Sequence of chain 1.A:
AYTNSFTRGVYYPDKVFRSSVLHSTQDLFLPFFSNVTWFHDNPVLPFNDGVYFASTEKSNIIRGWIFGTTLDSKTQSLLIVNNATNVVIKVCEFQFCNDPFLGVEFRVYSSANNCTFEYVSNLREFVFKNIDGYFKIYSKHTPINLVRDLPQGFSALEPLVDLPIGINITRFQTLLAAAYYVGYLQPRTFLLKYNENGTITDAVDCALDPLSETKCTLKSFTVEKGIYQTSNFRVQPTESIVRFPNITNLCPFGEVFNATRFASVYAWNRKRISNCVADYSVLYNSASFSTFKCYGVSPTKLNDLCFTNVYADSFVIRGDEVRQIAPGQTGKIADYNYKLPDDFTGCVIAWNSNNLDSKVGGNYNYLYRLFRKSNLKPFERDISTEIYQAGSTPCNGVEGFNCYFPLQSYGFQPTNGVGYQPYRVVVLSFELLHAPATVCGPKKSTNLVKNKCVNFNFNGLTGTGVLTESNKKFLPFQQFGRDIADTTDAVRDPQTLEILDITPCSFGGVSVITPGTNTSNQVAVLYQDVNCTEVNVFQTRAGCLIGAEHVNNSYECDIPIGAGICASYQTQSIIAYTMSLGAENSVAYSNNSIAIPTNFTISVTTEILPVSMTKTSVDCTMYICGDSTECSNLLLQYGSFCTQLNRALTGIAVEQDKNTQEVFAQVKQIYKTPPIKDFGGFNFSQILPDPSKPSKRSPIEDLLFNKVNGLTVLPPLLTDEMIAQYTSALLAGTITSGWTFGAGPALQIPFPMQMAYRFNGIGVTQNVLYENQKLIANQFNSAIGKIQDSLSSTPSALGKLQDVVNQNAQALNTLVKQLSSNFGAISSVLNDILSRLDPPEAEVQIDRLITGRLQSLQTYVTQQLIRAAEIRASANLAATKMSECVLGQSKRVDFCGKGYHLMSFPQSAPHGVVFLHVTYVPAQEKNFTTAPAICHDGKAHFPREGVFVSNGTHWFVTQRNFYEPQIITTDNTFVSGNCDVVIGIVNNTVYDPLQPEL

A small-molecule ligand and the protein it binds are described below.
Small molecule (SMILES): CC(=O)N[C@@H]1[C@@H](O)[C@H](O)[C@@H](CO)O[C@H]1O

Binding-site contacts:
Ligand atom C7 contacts residue HIS655 of chain 1.A at 4.3 Å.
Ligand atom C5 contacts residue ASN657 of chain 1.A at 3.6 Å.
Ligand atom N2 contacts residue ASN657 of chain 1.A at 3.1 Å (h-bond).
Ligand atom C1 contacts residue ASN657 of chain 1.A at 1.4 Å.
Ligand atom C3 contacts residue ASN657 of chain 1.A at 3.8 Å.
Ligand atom O7 contacts residue ASN657 of chain 1.A at 4.0 Å.
Ligand atom C2 contacts residue ASN657 of chain 1.A at 2.6 Å.
Ligand atom C8 contacts residue HIS655 of chain 1.A at 3.2 Å.
Ligand atom C4 contacts residue ASN657 of chain 1.A at 4.2 Å.
Ligand atom C7 contacts residue ASN657 of chain 1.A at 4.0 Å.
Ligand atom N2 contacts residue HIS655 of chain 1.A at 4.3 Å.
Ligand atom O5 contacts residue ASN657 of chain 1.A at 2.3 Å (h-bond).